The protein below binds the small molecule below.
Small molecule (SMILES): O=[N+]([O-])c1cc(O)c(O)c([N+](=O)[O-])c1

Sequence of chain 1.A:
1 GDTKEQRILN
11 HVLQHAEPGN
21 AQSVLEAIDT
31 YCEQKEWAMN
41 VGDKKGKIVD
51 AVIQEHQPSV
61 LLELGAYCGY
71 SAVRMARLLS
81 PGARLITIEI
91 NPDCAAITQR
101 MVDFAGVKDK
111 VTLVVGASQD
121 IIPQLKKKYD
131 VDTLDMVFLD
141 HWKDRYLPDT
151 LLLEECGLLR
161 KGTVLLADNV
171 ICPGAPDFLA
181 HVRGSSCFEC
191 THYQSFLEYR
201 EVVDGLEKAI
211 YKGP

Binding-site contacts:
Ligand atom O2 contacts residue LYS143 of chain 1.A at 2.7 Å (salt-bridge).
Ligand atom C5 contacts residue PRO173 of chain 1.A at 3.8 Å (hydrophobic).
Ligand atom O1 contacts residue ASN169 of chain 1.A at 2.7 Å (h-bond).
Ligand atom C1 contacts residue MG1 of chain 1.B at 2.9 Å.
Ligand atom C1 contacts residue ASN169 of chain 1.A at 3.1 Å.
Ligand atom C6 contacts residue ASN169 of chain 1.A at 3.6 Å.
Ligand atom C3 contacts residue LYS143 of chain 1.A at 3.8 Å.
Ligand atom O2 contacts residue SAM1 of chain 1.D at 2.7 Å.
Ligand atom C6 contacts residue LEU197 of chain 1.A at 4.0 Å (hydrophobic).
Ligand atom O3 contacts residue TRP142 of chain 1.A at 3.4 Å.
Ligand atom C1 contacts residue GLU198 of chain 1.A at 3.1 Å.
Ligand atom O3 contacts residue MET39 of chain 1.A at 3.9 Å.
Ligand atom O1 contacts residue GLU198 of chain 1.A at 2.5 Å (salt-bridge).
Ligand atom O3 contacts residue HIS141 of chain 1.A at 3.6 Å.
Ligand atom C2 contacts residue SAM1 of chain 1.D at 3.5 Å.
Ligand atom O1 contacts residue ASP168 of chain 1.A at 3.4 Å (salt-bridge).
Ligand atom C6 contacts residue TRP37 of chain 1.A at 4.0 Å (hydrophobic).
Ligand atom N2 contacts residue TRP37 of chain 1.A at 3.5 Å.
Ligand atom N1 contacts residue SAM1 of chain 1.D at 4.0 Å.
Ligand atom N1 contacts residue MET39 of chain 1.A at 4.0 Å.
Ligand atom C5 contacts residue TRP37 of chain 1.A at 3.8 Å (hydrophobic).
Ligand atom N1 contacts residue LYS143 of chain 1.A at 3.5 Å.
Ligand atom O6 contacts residue TRP37 of chain 1.A at 3.3 Å.
Ligand atom O1 contacts residue MG1 of chain 1.B at 2.1 Å.
Ligand atom O4 contacts residue LYS143 of chain 1.A at 3.9 Å.
Ligand atom O2 contacts residue ASP140 of chain 1.A at 3.0 Å (salt-bridge).
Ligand atom C6 contacts residue GLU198 of chain 1.A at 3.2 Å.
Ligand atom O4 contacts residue TRP142 of chain 1.A at 3.5 Å.
Ligand atom O2 contacts residue ASN169 of chain 1.A at 2.7 Å (h-bond).
Ligand atom C4 contacts residue PRO173 of chain 1.A at 3.8 Å (hydrophobic).
Ligand atom O2 contacts residue MG1 of chain 1.B at 2.2 Å.
Ligand atom C2 contacts residue ASN169 of chain 1.A at 3.1 Å.
Ligand atom C2 contacts residue MG1 of chain 1.B at 2.9 Å.
Ligand atom O6 contacts residue LEU197 of chain 1.A at 3.7 Å.
Ligand atom C2 contacts residue LYS143 of chain 1.A at 3.5 Å.
Ligand atom O3 contacts residue LYS143 of chain 1.A at 3.3 Å (salt-bridge).
Ligand atom O5 contacts residue TRP37 of chain 1.A at 4.0 Å.
Ligand atom O3 contacts residue SAM1 of chain 1.D at 3.1 Å.
Ligand atom O5 contacts residue PRO173 of chain 1.A at 4.0 Å.
Ligand atom N1 contacts residue TRP142 of chain 1.A at 3.7 Å.